Sequence of chain 1.A:
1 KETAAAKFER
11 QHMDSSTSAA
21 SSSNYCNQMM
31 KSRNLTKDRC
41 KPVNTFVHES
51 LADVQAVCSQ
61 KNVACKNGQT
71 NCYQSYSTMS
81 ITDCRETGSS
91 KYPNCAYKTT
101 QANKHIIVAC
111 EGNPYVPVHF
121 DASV

Binding-site contacts:
Ligand atom C3 contacts residue LYS61 of chain 1.A at 3.5 Å.
Ligand atom C4 contacts residue LYS61 of chain 1.A at 4.2 Å.
Ligand atom O contacts residue ASN62 of chain 1.A at 3.5 Å (h-bond).
Ligand atom C5 contacts residue LYS61 of chain 1.A at 4.5 Å.
Ligand atom O contacts residue LYS61 of chain 1.A at 3.5 Å (salt-bridge).
Ligand atom C2 contacts residue LYS61 of chain 1.A at 2.5 Å.
Ligand atom C1 contacts residue LYS61 of chain 1.A at 3.5 Å.

The protein below binds the small molecule below.
Small molecule (SMILES): OC1CCCCC1